Sequence of chain 1.C:
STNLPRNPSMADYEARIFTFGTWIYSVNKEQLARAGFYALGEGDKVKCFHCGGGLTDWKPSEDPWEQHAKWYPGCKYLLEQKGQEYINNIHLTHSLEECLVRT

This protein binds this small molecule.
Small molecule (SMILES): CC[C@H](N)C(=O)N[C@@H]1C(=O)N2[C@@H](CC[C@@H]1CN)CC[C@H]2C(=O)NC(c1ccccc1)c1ccccc1

Binding-site contacts:
Ligand atom CAZ contacts residue GLY80 of chain 1.C at 4.0 Å.
Ligand atom CAI contacts residue THR82 of chain 1.C at 3.6 Å.
Ligand atom CAR contacts residue THR82 of chain 1.C at 3.9 Å.
Ligand atom CAA contacts residue TRP84 of chain 1.C at 3.5 Å (hydrophobic).
Ligand atom CAG contacts residue LYS71 of chain 1.C at 3.6 Å.
Ligand atom CAA contacts residue LEU81 of chain 1.C at 3.8 Å (hydrophobic).
Ligand atom C contacts residue THR82 of chain 1.C at 3.6 Å.
Ligand atom CAA contacts residue GLU88 of chain 1.C at 4.0 Å.
Ligand atom NAW contacts residue GLY80 of chain 1.C at 3.4 Å (h-bond).
Ligand atom CAI contacts residue LYS71 of chain 1.C at 3.7 Å.
Ligand atom NAX contacts residue THR82 of chain 1.C at 2.9 Å (h-bond).
Ligand atom CAM contacts residue GLY80 of chain 1.C at 3.4 Å.
Ligand atom OAF contacts residue THR82 of chain 1.C at 3.0 Å (h-bond).
Ligand atom N contacts residue GLU88 of chain 1.C at 2.7 Å (salt-bridge).
Ligand atom CAM contacts residue THR82 of chain 1.C at 3.8 Å.
Ligand atom OAF contacts residue LEU81 of chain 1.C at 3.4 Å.
Ligand atom OAE contacts residue THR82 of chain 1.C at 3.5 Å (h-bond).
Ligand atom CA contacts residue GLU88 of chain 1.C at 3.6 Å.
Ligand atom N contacts residue ASP83 of chain 1.C at 3.4 Å (salt-bridge).
Ligand atom CBA contacts residue THR82 of chain 1.C at 3.9 Å.
Ligand atom CAI contacts residue GLY80 of chain 1.C at 3.7 Å.
Ligand atom CA contacts residue ASP83 of chain 1.C at 3.4 Å.
Ligand atom CAM contacts residue LEU81 of chain 1.C at 3.6 Å (hydrophobic).
Ligand atom CAJ contacts residue LEU66 of chain 1.C at 3.7 Å (hydrophobic).
Ligand atom CB contacts residue GLU88 of chain 1.C at 3.6 Å.
Ligand atom O contacts residue TRP97 of chain 1.C at 3.4 Å.
Ligand atom CBF contacts residue TRP97 of chain 1.C at 3.9 Å (hydrophobic).
Ligand atom CBI contacts residue GLY80 of chain 1.C at 3.5 Å.
Ligand atom CAG contacts residue LEU66 of chain 1.C at 3.5 Å (hydrophobic).
Ligand atom CB contacts residue GLN93 of chain 1.C at 3.5 Å.
Ligand atom CAI contacts residue LEU81 of chain 1.C at 3.6 Å (hydrophobic).
Ligand atom CAI contacts residue VAL72 of chain 1.C at 3.6 Å (hydrophobic).
Ligand atom NAB contacts residue ASP83 of chain 1.C at 3.4 Å (salt-bridge).
Ligand atom CAJ contacts residue LYS71 of chain 1.C at 3.9 Å.
Ligand atom CAA contacts residue THR82 of chain 1.C at 3.9 Å.
Ligand atom CAG contacts residue VAL72 of chain 1.C at 3.9 Å (hydrophobic).
Ligand atom CA contacts residue THR82 of chain 1.C at 3.5 Å.
Ligand atom CBH contacts residue THR82 of chain 1.C at 3.8 Å.
Ligand atom CAR contacts residue ASP83 of chain 1.C at 3.6 Å.
Ligand atom OAF contacts residue GLY80 of chain 1.C at 4.0 Å.